Sequence of chain 1.C:
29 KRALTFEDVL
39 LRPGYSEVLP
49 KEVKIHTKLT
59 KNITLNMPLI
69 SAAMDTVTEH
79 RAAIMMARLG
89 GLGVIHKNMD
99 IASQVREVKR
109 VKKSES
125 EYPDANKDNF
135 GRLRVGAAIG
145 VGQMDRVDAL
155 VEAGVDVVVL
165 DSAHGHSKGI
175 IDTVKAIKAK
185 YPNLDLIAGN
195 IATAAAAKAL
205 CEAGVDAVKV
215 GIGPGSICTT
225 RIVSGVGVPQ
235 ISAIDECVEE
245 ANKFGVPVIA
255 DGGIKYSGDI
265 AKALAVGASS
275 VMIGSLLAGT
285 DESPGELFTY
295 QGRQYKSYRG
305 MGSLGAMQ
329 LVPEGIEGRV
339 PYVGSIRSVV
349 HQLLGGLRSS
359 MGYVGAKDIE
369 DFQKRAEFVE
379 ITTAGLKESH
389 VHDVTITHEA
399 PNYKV

Binding-site contacts:
Ligand atom C25 contacts residue GLY360 of chain 2.D at 3.5 Å.
Ligand atom C41 contacts residue THR224 of chain 1.C at 4.0 Å.
Ligand atom C2 contacts residue SER357 of chain 2.D at 3.8 Å.
Ligand atom C37 contacts residue ALA167 of chain 1.C at 4.0 Å (hydrophobic).
Ligand atom C41 contacts residue GLU332 of chain 1.C at 3.6 Å.
Ligand atom C41 contacts residue IMP1 of chain 1.Y at 3.8 Å.
Ligand atom C39 contacts residue IMP1 of chain 1.Y at 4.0 Å.
Ligand atom C1 contacts residue MET311 of chain 1.C at 3.4 Å (hydrophobic).
Ligand atom C4 contacts residue ALA167 of chain 1.C at 3.7 Å (hydrophobic).
Ligand atom C5 contacts residue TYR361 of chain 2.D at 4.0 Å (hydrophobic).
Ligand atom N42 contacts residue ALA167 of chain 1.C at 3.6 Å.
Ligand atom N42 contacts residue GLU332 of chain 1.C at 3.9 Å.
Ligand atom C2 contacts residue TYR361 of chain 2.D at 4.0 Å (hydrophobic).
Ligand atom C41 contacts residue ALA167 of chain 1.C at 3.5 Å (hydrophobic).
Ligand atom C2 contacts residue GLU332 of chain 1.C at 3.5 Å.
Ligand atom C26 contacts residue GLY360 of chain 2.D at 3.6 Å.
Ligand atom N3 contacts residue MET305 of chain 1.C at 4.0 Å.
Ligand atom C28 contacts residue HIS168 of chain 1.C at 3.7 Å.
Ligand atom N1 contacts residue MET311 of chain 1.C at 3.8 Å.
Ligand atom C10 contacts residue MET311 of chain 1.C at 3.4 Å (hydrophobic).
Ligand atom C6 contacts residue GLY306 of chain 1.C at 3.9 Å.
Ligand atom C27 contacts residue HIS168 of chain 1.C at 3.5 Å.
Ligand atom C12 contacts residue ALA167 of chain 1.C at 3.5 Å (hydrophobic).
Ligand atom N4 contacts residue GLU332 of chain 1.C at 3.3 Å (salt-bridge).
Ligand atom C26 contacts residue HIS168 of chain 1.C at 3.7 Å.
Ligand atom C5 contacts residue SER357 of chain 2.D at 3.8 Å.
Ligand atom N4 contacts residue ALA167 of chain 1.C at 3.6 Å.
Ligand atom C14 contacts residue MET311 of chain 1.C at 3.9 Å (hydrophobic).
Ligand atom C11 contacts residue MET311 of chain 1.C at 4.0 Å (hydrophobic).
Ligand atom C3 contacts residue MET311 of chain 1.C at 4.0 Å (hydrophobic).
Ligand atom C25 contacts residue HIS168 of chain 1.C at 4.1 Å.
Ligand atom C5 contacts residue PRO48 of chain 2.D at 3.6 Å (hydrophobic).
Ligand atom C40 contacts residue ALA167 of chain 1.C at 3.9 Å (hydrophobic).
Ligand atom N3 contacts residue GLY306 of chain 1.C at 3.8 Å.
Ligand atom C13 contacts residue ALA167 of chain 1.C at 4.0 Å (hydrophobic).
Ligand atom C18 contacts residue PRO48 of chain 2.D at 4.0 Å (hydrophobic).
Ligand atom C40 contacts residue IMP1 of chain 1.Y at 3.4 Å.
Ligand atom C4 contacts residue GLU332 of chain 1.C at 3.9 Å.
Ligand atom C28 contacts residue SER166 of chain 1.C at 3.8 Å.
Ligand atom C26 contacts residue VAL46 of chain 2.D at 4.0 Å (hydrophobic).

A small-molecule ligand and the protein it binds are described below.
Small molecule (SMILES): O=C(Cn1c(-c2ccccn2)nc2ccccc21)Nc1ccc2ccccc2c1

Sequence of chain 2.D:
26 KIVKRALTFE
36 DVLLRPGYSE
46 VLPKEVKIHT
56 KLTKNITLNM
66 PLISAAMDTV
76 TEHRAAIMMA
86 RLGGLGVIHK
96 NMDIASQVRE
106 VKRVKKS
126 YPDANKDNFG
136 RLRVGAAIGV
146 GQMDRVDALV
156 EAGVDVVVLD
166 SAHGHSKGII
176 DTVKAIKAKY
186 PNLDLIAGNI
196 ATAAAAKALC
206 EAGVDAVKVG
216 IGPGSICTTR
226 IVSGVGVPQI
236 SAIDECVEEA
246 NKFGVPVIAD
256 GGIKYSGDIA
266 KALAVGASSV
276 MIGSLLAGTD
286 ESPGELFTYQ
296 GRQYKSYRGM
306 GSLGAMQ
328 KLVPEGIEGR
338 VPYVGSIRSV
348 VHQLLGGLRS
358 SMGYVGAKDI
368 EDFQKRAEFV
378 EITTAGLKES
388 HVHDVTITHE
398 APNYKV